Sequence of chain 4.A:
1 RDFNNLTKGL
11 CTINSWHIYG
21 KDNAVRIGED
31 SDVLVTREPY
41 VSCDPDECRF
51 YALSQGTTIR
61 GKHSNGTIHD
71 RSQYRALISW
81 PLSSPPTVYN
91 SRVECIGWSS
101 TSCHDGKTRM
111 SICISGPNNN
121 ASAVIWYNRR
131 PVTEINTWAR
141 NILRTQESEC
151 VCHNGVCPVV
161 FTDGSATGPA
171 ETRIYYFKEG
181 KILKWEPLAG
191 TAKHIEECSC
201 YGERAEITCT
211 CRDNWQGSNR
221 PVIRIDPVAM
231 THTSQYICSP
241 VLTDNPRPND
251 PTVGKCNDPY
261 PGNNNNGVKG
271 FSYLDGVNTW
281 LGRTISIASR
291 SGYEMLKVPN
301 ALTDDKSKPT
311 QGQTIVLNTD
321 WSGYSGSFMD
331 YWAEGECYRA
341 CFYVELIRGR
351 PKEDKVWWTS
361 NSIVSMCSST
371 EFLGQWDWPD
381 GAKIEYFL

Binding-site contacts:
Ligand atom N2 contacts residue TRP357 of chain 4.A at 3.3 Å (h-bond).
Ligand atom C5 contacts residue TRP357 of chain 4.A at 3.8 Å (hydrophobic).
Ligand atom C5 contacts residue ASN65 of chain 4.A at 3.6 Å.
Ligand atom O4 contacts residue TRP357 of chain 4.A at 4.2 Å.
Ligand atom O7 contacts residue ASN65 of chain 4.A at 3.7 Å.
Ligand atom C4 contacts residue ASN65 of chain 4.A at 4.2 Å.
Ligand atom C2 contacts residue ASN65 of chain 4.A at 2.5 Å.
Ligand atom C4 contacts residue TRP357 of chain 4.A at 4.5 Å (hydrophobic).
Ligand atom C3 contacts residue ASN65 of chain 4.A at 3.8 Å.
Ligand atom C1 contacts residue ASN65 of chain 4.A at 1.4 Å.
Ligand atom O5 contacts residue TRP357 of chain 4.A at 4.3 Å.
Ligand atom N2 contacts residue ASN65 of chain 4.A at 3.0 Å (h-bond).
Ligand atom C1 contacts residue TRP357 of chain 4.A at 3.8 Å (hydrophobic).
Ligand atom C7 contacts residue ASN65 of chain 4.A at 3.5 Å.
Ligand atom C3 contacts residue TRP357 of chain 4.A at 3.9 Å (hydrophobic).
Ligand atom C7 contacts residue TRP357 of chain 4.A at 3.8 Å (hydrophobic).
Ligand atom O3 contacts residue TRP357 of chain 4.A at 4.3 Å.
Ligand atom C2 contacts residue TRP357 of chain 4.A at 4.2 Å (hydrophobic).
Ligand atom O5 contacts residue ASN65 of chain 4.A at 2.3 Å (h-bond).
Ligand atom C8 contacts residue TRP357 of chain 4.A at 3.3 Å (hydrophobic).
Ligand atom C6 contacts residue TRP357 of chain 4.A at 4.5 Å (hydrophobic).

A small-molecule ligand and the protein it binds are described below.
Small molecule (SMILES): CC(=O)N[C@@H]1[C@@H](O)[C@H](O)[C@@H](CO)O[C@H]1O